A protein and the small-molecule ligand that binds it are described below.
Small molecule (SMILES): CC(C)C[C@H](NC(=O)[C@H](CC(C)C)NC(=O)[C@H](CC(C)C)NC(=O)[C@H](CCC(N)=O)NC(=O)[C@H](CC(C)C)NC(=O)[C@H](CC(C)C)NC(=O)[C@@H](N)[C@@H](C)O)C(=O)NCC(=O)N[C@H](C=O)Cc1cnc[nH]1

Binding-site contacts:
Ligand atom CD2 contacts residue VAL73 of chain 2.A at 4.0 Å (hydrophobic).
Ligand atom O contacts residue MET83 of chain 2.A at 4.2 Å.
Ligand atom CB contacts residue GLU245 of chain 2.A at 3.2 Å.
Ligand atom O contacts residue GLN87 of chain 2.A at 4.4 Å.
Ligand atom CA contacts residue GLU245 of chain 2.A at 3.7 Å.
Ligand atom CD2 contacts residue LEU94 of chain 2.A at 3.9 Å (hydrophobic).
Ligand atom CE1 contacts residue GLN90 of chain 2.A at 3.7 Å.
Ligand atom CA contacts residue GLN87 of chain 2.A at 4.1 Å.
Ligand atom CD1 contacts residue GLN90 of chain 2.A at 3.9 Å.
Ligand atom NE2 contacts residue GLN87 of chain 2.A at 3.6 Å.
Ligand atom CG contacts residue GLN87 of chain 2.A at 3.4 Å.
Ligand atom CB contacts residue VAL73 of chain 2.A at 4.3 Å (hydrophobic).
Ligand atom CD2 contacts residue LYS77 of chain 2.A at 3.6 Å.
Ligand atom CG contacts residue GLN90 of chain 2.A at 4.4 Å.
Ligand atom CD1 contacts residue ILE91 of chain 2.A at 3.6 Å (hydrophobic).
Ligand atom CD1 contacts residue LEU94 of chain 2.A at 4.1 Å (hydrophobic).
Ligand atom ND1 contacts residue GLN87 of chain 2.A at 3.6 Å.
Ligand atom CG contacts residue GLU245 of chain 2.A at 4.2 Å.
Ligand atom N contacts residue GLU245 of chain 2.A at 2.9 Å (salt-bridge).
Ligand atom CD2 contacts residue LEU246 of chain 2.A at 4.0 Å (hydrophobic).
Ligand atom C contacts residue GLU245 of chain 2.A at 4.1 Å.
Ligand atom CA contacts residue GLU245 of chain 2.A at 4.1 Å.
Ligand atom NE2 contacts residue GLN90 of chain 2.A at 3.8 Å.
Ligand atom CD1 contacts residue LEU242 of chain 2.A at 3.8 Å (hydrophobic).
Ligand atom C contacts residue LYS77 of chain 2.A at 4.0 Å.
Ligand atom C contacts residue GLU245 of chain 2.A at 4.1 Å.
Ligand atom CE1 contacts residue GLN87 of chain 2.A at 3.7 Å.
Ligand atom CD2 contacts residue LEU242 of chain 2.A at 3.4 Å (hydrophobic).
Ligand atom O contacts residue LYS77 of chain 2.A at 2.8 Å (salt-bridge).
Ligand atom CD2 contacts residue ILE91 of chain 2.A at 3.4 Å (hydrophobic).
Ligand atom CD1 contacts residue VAL73 of chain 2.A at 4.3 Å (hydrophobic).
Ligand atom CB contacts residue GLN87 of chain 2.A at 3.5 Å.
Ligand atom CD2 contacts residue GLN87 of chain 2.A at 3.5 Å.
Ligand atom CD2 contacts residue ILE91 of chain 2.A at 4.2 Å (hydrophobic).
Ligand atom CA contacts residue LYS77 of chain 2.A at 4.2 Å.
Ligand atom CD2 contacts residue PRO241 of chain 2.A at 3.6 Å (hydrophobic).
Ligand atom CD2 contacts residue GLN90 of chain 2.A at 4.3 Å.
Ligand atom N contacts residue GLU245 of chain 2.A at 3.2 Å (salt-bridge).
Ligand atom NE2 contacts residue ILE91 of chain 2.A at 3.6 Å.
Ligand atom CB contacts residue GLN90 of chain 2.A at 4.2 Å.

Sequence of chain 2.A:
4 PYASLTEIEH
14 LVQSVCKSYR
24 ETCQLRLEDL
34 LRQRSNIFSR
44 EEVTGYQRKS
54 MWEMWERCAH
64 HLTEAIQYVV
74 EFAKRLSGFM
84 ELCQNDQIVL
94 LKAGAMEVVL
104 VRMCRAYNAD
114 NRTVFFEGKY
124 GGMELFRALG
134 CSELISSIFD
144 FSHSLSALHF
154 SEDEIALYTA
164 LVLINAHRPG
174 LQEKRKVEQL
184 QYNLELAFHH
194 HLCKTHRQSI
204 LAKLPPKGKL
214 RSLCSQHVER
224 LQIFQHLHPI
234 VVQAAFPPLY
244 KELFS